Sequence of chain 1.A:
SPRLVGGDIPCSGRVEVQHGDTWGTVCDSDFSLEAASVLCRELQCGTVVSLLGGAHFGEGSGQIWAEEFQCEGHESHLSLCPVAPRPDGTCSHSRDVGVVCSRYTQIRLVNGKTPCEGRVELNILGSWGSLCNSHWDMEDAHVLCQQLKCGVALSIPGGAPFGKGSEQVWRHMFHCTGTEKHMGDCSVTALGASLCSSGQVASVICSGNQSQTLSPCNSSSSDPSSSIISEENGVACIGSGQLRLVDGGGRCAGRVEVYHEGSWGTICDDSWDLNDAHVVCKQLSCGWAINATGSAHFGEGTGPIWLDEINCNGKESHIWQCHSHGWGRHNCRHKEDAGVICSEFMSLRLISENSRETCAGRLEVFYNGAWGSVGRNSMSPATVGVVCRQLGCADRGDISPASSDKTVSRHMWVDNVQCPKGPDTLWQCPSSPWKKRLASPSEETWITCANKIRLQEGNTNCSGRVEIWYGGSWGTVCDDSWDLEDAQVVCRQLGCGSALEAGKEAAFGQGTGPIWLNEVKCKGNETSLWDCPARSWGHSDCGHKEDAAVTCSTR

Binding-site contacts:
Ligand atom C4 contacts residue ASN525 of chain 1.A at 4.3 Å.
Ligand atom C8 contacts residue ASN525 of chain 1.A at 3.7 Å.
Ligand atom C3 contacts residue ASN525 of chain 1.A at 3.9 Å.
Ligand atom C5 contacts residue ASN525 of chain 1.A at 3.7 Å.
Ligand atom C7 contacts residue ASN525 of chain 1.A at 3.2 Å.
Ligand atom C2 contacts residue ASN525 of chain 1.A at 2.5 Å.
Ligand atom C1 contacts residue ASN525 of chain 1.A at 1.5 Å.
Ligand atom N2 contacts residue ASN525 of chain 1.A at 3.0 Å (h-bond).
Ligand atom O5 contacts residue ASN525 of chain 1.A at 2.4 Å (h-bond).
Ligand atom C8 contacts residue THR527 of chain 1.A at 4.2 Å.
Ligand atom O7 contacts residue ASN525 of chain 1.A at 3.0 Å (h-bond).

This protein binds this small molecule.
Small molecule (SMILES): CC(=O)N[C@H]1[C@H](O[C@H]2[C@H](O)[C@@H](NC(C)=O)CO[C@@H]2CO)O[C@H](CO)[C@@H](O)[C@@H]1O